Sequence of chain 1.A:
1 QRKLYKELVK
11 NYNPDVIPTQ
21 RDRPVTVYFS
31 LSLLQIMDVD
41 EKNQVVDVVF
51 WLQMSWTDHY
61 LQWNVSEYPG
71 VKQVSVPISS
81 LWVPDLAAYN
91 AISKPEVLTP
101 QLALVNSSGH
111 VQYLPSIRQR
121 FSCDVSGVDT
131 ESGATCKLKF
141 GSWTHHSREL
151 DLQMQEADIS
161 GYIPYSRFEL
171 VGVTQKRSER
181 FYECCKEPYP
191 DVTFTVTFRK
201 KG

The protein below binds the small molecule below.
Small molecule (SMILES): CC(=O)N[C@@H]1[C@@H](O)[C@H](O)[C@@H](CO)O[C@H]1O

Binding-site contacts:
Ligand atom C5 contacts residue SER108 of chain 1.A at 4.0 Å.
Ligand atom N2 contacts residue ASN106 of chain 1.A at 3.5 Å (h-bond).
Ligand atom C5 contacts residue ASN106 of chain 1.A at 3.0 Å.
Ligand atom C7 contacts residue ASN106 of chain 1.A at 4.2 Å.
Ligand atom O6 contacts residue ASN106 of chain 1.A at 4.4 Å.
Ligand atom C6 contacts residue ASN106 of chain 1.A at 3.0 Å.
Ligand atom O5 contacts residue ASN106 of chain 1.A at 2.4 Å (h-bond).
Ligand atom O6 contacts residue SER108 of chain 1.A at 3.5 Å (h-bond).
Ligand atom C1 contacts residue ASN106 of chain 1.A at 1.5 Å.
Ligand atom C3 contacts residue HIS110 of chain 1.A at 4.2 Å.
Ligand atom C4 contacts residue SER108 of chain 1.A at 4.0 Å.
Ligand atom C4 contacts residue ASN106 of chain 1.A at 3.2 Å.
Ligand atom N2 contacts residue HIS110 of chain 1.A at 4.3 Å.
Ligand atom C2 contacts residue HIS110 of chain 1.A at 3.9 Å.
Ligand atom O3 contacts residue HIS110 of chain 1.A at 3.4 Å.
Ligand atom C3 contacts residue ASN106 of chain 1.A at 3.4 Å.
Ligand atom C1 contacts residue SER108 of chain 1.A at 4.5 Å.
Ligand atom C2 contacts residue ASN106 of chain 1.A at 2.5 Å.
Ligand atom C4 contacts residue HIS110 of chain 1.A at 4.3 Å.
Ligand atom C6 contacts residue SER108 of chain 1.A at 3.0 Å.
Ligand atom O3 contacts residue ASN106 of chain 1.A at 4.4 Å.